Sequence of chain 1.B:
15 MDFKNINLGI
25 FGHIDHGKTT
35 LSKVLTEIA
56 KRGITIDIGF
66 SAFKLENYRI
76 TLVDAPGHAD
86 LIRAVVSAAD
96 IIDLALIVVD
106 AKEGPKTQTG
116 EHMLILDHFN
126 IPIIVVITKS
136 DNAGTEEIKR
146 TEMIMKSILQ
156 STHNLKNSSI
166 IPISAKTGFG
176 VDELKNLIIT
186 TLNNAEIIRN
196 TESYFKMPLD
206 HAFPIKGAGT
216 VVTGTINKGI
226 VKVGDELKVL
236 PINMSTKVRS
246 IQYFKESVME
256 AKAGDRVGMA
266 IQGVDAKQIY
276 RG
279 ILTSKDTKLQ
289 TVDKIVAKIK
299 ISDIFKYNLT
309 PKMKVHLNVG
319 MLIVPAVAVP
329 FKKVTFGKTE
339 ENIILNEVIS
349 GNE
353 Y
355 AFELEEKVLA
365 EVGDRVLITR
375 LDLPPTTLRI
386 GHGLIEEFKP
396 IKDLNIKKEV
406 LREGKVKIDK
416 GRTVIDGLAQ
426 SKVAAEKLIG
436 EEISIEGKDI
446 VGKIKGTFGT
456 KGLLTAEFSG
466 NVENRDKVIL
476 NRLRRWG

The small molecule below binds the protein below.
Small molecule (SMILES): C[C@H](CCC(=O)O)[C@H]1CC[C@H]2[C@@H]3CC[C@@H]4C[C@H](O)CC[C@]4(C)[C@H]3C[C@H](O)[C@]12C

Binding-site contacts:
Ligand atom C18 contacts residue VAL216 of chain 1.B at 3.9 Å (hydrophobic).
Ligand atom O3 contacts residue PHE65 of chain 1.B at 3.0 Å (h-bond).
Ligand atom O4 contacts residue ILE61 of chain 1.B at 3.8 Å.
Ligand atom C9 contacts residue GLN247 of chain 1.B at 3.9 Å.
Ligand atom O4 contacts residue PHE65 of chain 1.B at 3.6 Å.
Ligand atom C16 contacts residue ILE63 of chain 1.B at 3.6 Å (hydrophobic).
Ligand atom O4 contacts residue SER66 of chain 1.B at 3.9 Å.
Ligand atom C21 contacts residue ILE63 of chain 1.B at 3.5 Å (hydrophobic).
Ligand atom C23 contacts residue PHE65 of chain 1.B at 3.6 Å (hydrophobic).
Ligand atom O2 contacts residue GLN247 of chain 1.B at 3.4 Å (h-bond).
Ligand atom C7 contacts residue MET264 of chain 1.B at 4.0 Å (hydrophobic).
Ligand atom C16 contacts residue PHE65 of chain 1.B at 3.2 Å (hydrophobic).
Ligand atom C22 contacts residue ILE63 of chain 1.B at 3.5 Å (hydrophobic).
Ligand atom O3 contacts residue GLY64 of chain 1.B at 2.9 Å (h-bond).
Ligand atom C15 contacts residue THR218 of chain 1.B at 4.0 Å.
Ligand atom O1 contacts residue GLN247 of chain 1.B at 3.0 Å (h-bond).
Ligand atom C21 contacts residue PHE65 of chain 1.B at 3.5 Å (hydrophobic).
Ligand atom C8 contacts residue GLY263 of chain 1.B at 3.8 Å.
Ligand atom C15 contacts residue PHE65 of chain 1.B at 3.9 Å (hydrophobic).
Ligand atom C22 contacts residue ILE61 of chain 1.B at 3.3 Å (hydrophobic).
Ligand atom C10 contacts residue GLN247 of chain 1.B at 3.3 Å.
Ligand atom C1 contacts residue GLN247 of chain 1.B at 3.6 Å.
Ligand atom C23 contacts residue ASP62 of chain 1.B at 3.8 Å.
Ligand atom C23 contacts residue ILE61 of chain 1.B at 3.4 Å (hydrophobic).
Ligand atom O2 contacts residue SER252 of chain 1.B at 3.9 Å.
Ligand atom C7 contacts residue VAL216 of chain 1.B at 3.9 Å (hydrophobic).
Ligand atom C20 contacts residue ILE63 of chain 1.B at 3.9 Å (hydrophobic).
Ligand atom C11 contacts residue GLN247 of chain 1.B at 3.9 Å.
Ligand atom C23 contacts residue ILE63 of chain 1.B at 3.4 Å (hydrophobic).
Ligand atom O3 contacts residue ILE61 of chain 1.B at 3.9 Å.
Ligand atom C6 contacts residue GLN247 of chain 1.B at 3.5 Å.
Ligand atom C20 contacts residue PHE208 of chain 1.B at 3.9 Å (hydrophobic).
Ligand atom C2 contacts residue GLN247 of chain 1.B at 3.3 Å.
Ligand atom O3 contacts residue ASP62 of chain 1.B at 3.3 Å (salt-bridge).
Ligand atom C8 contacts residue VAL216 of chain 1.B at 4.0 Å (hydrophobic).
Ligand atom C15 contacts residue GLY263 of chain 1.B at 4.0 Å.
Ligand atom O3 contacts residue ILE63 of chain 1.B at 2.5 Å (h-bond).
Ligand atom C8 contacts residue GLN247 of chain 1.B at 4.0 Å.
Ligand atom C8 contacts residue MET264 of chain 1.B at 3.9 Å (hydrophobic).
Ligand atom C19 contacts residue ILE63 of chain 1.B at 3.7 Å (hydrophobic).